Binding-site contacts:
Ligand atom O1 contacts residue ASN273 of chain 1.B at 3.0 Å (h-bond).
Ligand atom C2 contacts residue ASP413 of chain 1.B at 3.6 Å.
Ligand atom C3 contacts residue SER181 of chain 1.B at 4.2 Å.
Ligand atom O5 contacts residue ARG185 of chain 1.B at 3.5 Å (salt-bridge).
Ligand atom O1 contacts residue SER181 of chain 1.B at 3.9 Å.
Ligand atom C6 contacts residue GLN204 of chain 1.B at 4.0 Å.
Ligand atom C6 contacts residue ALA201 of chain 1.B at 3.8 Å (hydrophobic).
Ligand atom C2 contacts residue SER181 of chain 1.B at 4.3 Å.
Ligand atom C6 contacts residue TRP415 of chain 1.B at 4.0 Å (hydrophobic).
Ligand atom C2 contacts residue ASN273 of chain 1.B at 3.7 Å.
Ligand atom O5 contacts residue ALA201 of chain 1.B at 3.0 Å (h-bond).
Ligand atom O6 contacts residue GLN204 of chain 1.B at 3.5 Å (h-bond).
Ligand atom O4 contacts residue ASP413 of chain 1.B at 2.9 Å (salt-bridge).
Ligand atom C6 contacts residue PHE205 of chain 1.B at 3.6 Å (hydrophobic).
Ligand atom O5 contacts residue SER181 of chain 1.B at 3.8 Å.
Ligand atom O6 contacts residue ASN202 of chain 1.B at 3.3 Å.
Ligand atom O2 contacts residue SER181 of chain 1.B at 3.5 Å.
Ligand atom C4 contacts residue ASP413 of chain 1.B at 4.0 Å.
Ligand atom O6 contacts residue PHE205 of chain 1.B at 3.0 Å (h-bond).
Ligand atom O2 contacts residue ASN273 of chain 1.B at 2.8 Å (h-bond).
Ligand atom O6 contacts residue ALA201 of chain 1.B at 3.1 Å (h-bond).
Ligand atom O6 contacts residue VAL203 of chain 1.B at 3.9 Å.
Ligand atom C4 contacts residue TRP415 of chain 1.B at 4.2 Å (hydrophobic).
Ligand atom C1 contacts residue ASN273 of chain 1.B at 3.4 Å.
Ligand atom C5 contacts residue ALA201 of chain 1.B at 3.3 Å (hydrophobic).
Ligand atom C5 contacts residue ASN202 of chain 1.B at 4.4 Å.
Ligand atom O4 contacts residue TRP415 of chain 1.B at 3.6 Å.
Ligand atom O2 contacts residue ASP413 of chain 1.B at 2.8 Å (salt-bridge).
Ligand atom C3 contacts residue ASP413 of chain 1.B at 4.5 Å.
Ligand atom O5 contacts residue ASN202 of chain 1.B at 3.1 Å (h-bond).

Sequence of chain 1.B:
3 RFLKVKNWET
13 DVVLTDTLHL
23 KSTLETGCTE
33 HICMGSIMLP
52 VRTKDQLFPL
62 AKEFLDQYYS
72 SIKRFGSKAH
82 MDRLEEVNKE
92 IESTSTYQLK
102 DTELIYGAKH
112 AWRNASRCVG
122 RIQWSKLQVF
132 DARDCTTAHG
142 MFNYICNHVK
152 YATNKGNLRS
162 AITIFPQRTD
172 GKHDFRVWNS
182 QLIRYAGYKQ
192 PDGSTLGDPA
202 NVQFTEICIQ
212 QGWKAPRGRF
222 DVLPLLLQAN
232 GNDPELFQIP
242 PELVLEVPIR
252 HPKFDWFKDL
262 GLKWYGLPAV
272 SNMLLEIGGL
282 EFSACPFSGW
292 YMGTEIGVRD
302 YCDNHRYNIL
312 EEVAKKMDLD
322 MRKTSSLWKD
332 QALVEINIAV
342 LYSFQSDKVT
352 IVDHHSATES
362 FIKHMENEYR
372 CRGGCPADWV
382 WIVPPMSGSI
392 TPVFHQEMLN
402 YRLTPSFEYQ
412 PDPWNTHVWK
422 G

A small-molecule ligand and the protein it binds are described below.
Small molecule (SMILES): OC[C@@H](O)[C@@H](O)[C@H](O)[C@H](O)CO